Binding-site contacts:
Ligand atom N1K contacts residue HIS121 of chain 1.B at 3.1 Å (h-bond).
Ligand atom O1G contacts residue GLN94 of chain 1.B at 3.3 Å (h-bond).
Ligand atom O1I contacts residue ZN1 of chain 1.E at 3.7 Å.
Ligand atom O1H contacts residue HIS121 of chain 1.B at 3.1 Å (h-bond).
Ligand atom C1V contacts residue PHE133 of chain 1.B at 3.8 Å (hydrophobic).
Ligand atom C1J contacts residue LEU200 of chain 1.B at 3.2 Å (hydrophobic).
Ligand atom S1B contacts residue THR201 of chain 1.B at 3.5 Å (h-bond).
Ligand atom O1H contacts residue ZN1 of chain 1.E at 2.8 Å.
Ligand atom CL1R contacts residue VAL134 of chain 1.B at 3.2 Å.
Ligand atom O1G contacts residue PHE133 of chain 1.B at 3.2 Å.
Ligand atom O1F contacts residue GLN94 of chain 1.B at 2.7 Å (h-bond).
Ligand atom S1A contacts residue GLN94 of chain 1.B at 3.5 Å (h-bond).
Ligand atom C1N contacts residue HIS96 of chain 1.B at 3.7 Å.
Ligand atom C1E contacts residue LEU200 of chain 1.B at 3.5 Å (hydrophobic).
Ligand atom O1H contacts residue VAL123 of chain 1.B at 3.6 Å.
Ligand atom C1L contacts residue VAL202 of chain 1.B at 2.9 Å (hydrophobic).
Ligand atom C1T contacts residue PRO204 of chain 1.B at 3.6 Å (hydrophobic).
Ligand atom S1B contacts residue ZN1 of chain 1.E at 2.6 Å.
Ligand atom C1D contacts residue HIS96 of chain 1.B at 3.7 Å.
Ligand atom C1M contacts residue HIS96 of chain 1.B at 3.4 Å.
Ligand atom C1M contacts residue VAL123 of chain 1.B at 3.4 Å (hydrophobic).
Ligand atom C1P contacts residue PRO204 of chain 1.B at 3.8 Å (hydrophobic).
Ligand atom C1O contacts residue VAL202 of chain 1.B at 2.9 Å (hydrophobic).
Ligand atom CL1R contacts residue HIS138 of chain 1.B at 3.5 Å.
Ligand atom C1S contacts residue PHE133 of chain 1.B at 3.5 Å (hydrophobic).
Ligand atom C1N contacts residue LEU200 of chain 1.B at 3.5 Å (hydrophobic).
Ligand atom O1F contacts residue HIS96 of chain 1.B at 3.6 Å.
Ligand atom O1I contacts residue LEU200 of chain 1.B at 3.5 Å.
Ligand atom O1H contacts residue VAL145 of chain 1.B at 3.5 Å.
Ligand atom C1S contacts residue ALA137 of chain 1.B at 3.7 Å (hydrophobic).
Ligand atom C1O contacts residue LEU200 of chain 1.B at 3.8 Å (hydrophobic).
Ligand atom N1K contacts residue THR201 of chain 1.B at 2.7 Å (h-bond).
Ligand atom N1K contacts residue HIS98 of chain 1.B at 3.2 Å (h-bond).
Ligand atom C1V contacts residue ALA137 of chain 1.B at 3.3 Å (hydrophobic).
Ligand atom C1E contacts residue ZN1 of chain 1.E at 3.2 Å.
Ligand atom S1B contacts residue HIS121 of chain 1.B at 3.5 Å (h-bond).
Ligand atom O1I contacts residue TRP211 of chain 1.B at 3.4 Å.
Ligand atom C1N contacts residue VAL123 of chain 1.B at 3.0 Å (hydrophobic).
Ligand atom N1K contacts residue ZN1 of chain 1.E at 1.5 Å.
Ligand atom O1I contacts residue THR201 of chain 1.B at 2.8 Å (h-bond).

The small molecule below binds the protein below.
Small molecule (SMILES): CN(Cc1ccc(Cl)cc1)S(=O)(=O)c1ccc(S(N)(=O)=O)cc1

Sequence of chain 1.B:
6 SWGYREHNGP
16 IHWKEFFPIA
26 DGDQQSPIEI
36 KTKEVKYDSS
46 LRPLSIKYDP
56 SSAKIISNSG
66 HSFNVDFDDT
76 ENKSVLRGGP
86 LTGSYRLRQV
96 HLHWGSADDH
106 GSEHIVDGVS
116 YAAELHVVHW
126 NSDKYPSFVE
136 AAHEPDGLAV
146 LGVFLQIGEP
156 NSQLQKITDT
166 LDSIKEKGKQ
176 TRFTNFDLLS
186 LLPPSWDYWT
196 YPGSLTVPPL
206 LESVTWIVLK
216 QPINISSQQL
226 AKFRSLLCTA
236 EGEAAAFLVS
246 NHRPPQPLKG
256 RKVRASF